Binding-site contacts:
Ligand atom N3 contacts residue PHE427 of chain 1.A at 4.2 Å.
Ligand atom N4 contacts residue HIS428 of chain 1.A at 4.0 Å.
Ligand atom C2 contacts residue HIS426 of chain 1.A at 3.2 Å.
Ligand atom C4 contacts residue PHE427 of chain 1.A at 4.0 Å (hydrophobic).
Ligand atom N3 contacts residue HIS426 of chain 1.A at 2.6 Å (h-bond).
Ligand atom O2 contacts residue HIS426 of chain 1.A at 2.9 Å (h-bond).
Ligand atom N4 contacts residue HIS426 of chain 1.A at 3.8 Å.
Ligand atom N4 contacts residue PHE427 of chain 1.A at 3.2 Å.
Ligand atom O2 contacts residue GLY425 of chain 1.A at 3.4 Å.
Ligand atom C4 contacts residue HIS426 of chain 1.A at 3.6 Å.

Sequence of chain 1.A:
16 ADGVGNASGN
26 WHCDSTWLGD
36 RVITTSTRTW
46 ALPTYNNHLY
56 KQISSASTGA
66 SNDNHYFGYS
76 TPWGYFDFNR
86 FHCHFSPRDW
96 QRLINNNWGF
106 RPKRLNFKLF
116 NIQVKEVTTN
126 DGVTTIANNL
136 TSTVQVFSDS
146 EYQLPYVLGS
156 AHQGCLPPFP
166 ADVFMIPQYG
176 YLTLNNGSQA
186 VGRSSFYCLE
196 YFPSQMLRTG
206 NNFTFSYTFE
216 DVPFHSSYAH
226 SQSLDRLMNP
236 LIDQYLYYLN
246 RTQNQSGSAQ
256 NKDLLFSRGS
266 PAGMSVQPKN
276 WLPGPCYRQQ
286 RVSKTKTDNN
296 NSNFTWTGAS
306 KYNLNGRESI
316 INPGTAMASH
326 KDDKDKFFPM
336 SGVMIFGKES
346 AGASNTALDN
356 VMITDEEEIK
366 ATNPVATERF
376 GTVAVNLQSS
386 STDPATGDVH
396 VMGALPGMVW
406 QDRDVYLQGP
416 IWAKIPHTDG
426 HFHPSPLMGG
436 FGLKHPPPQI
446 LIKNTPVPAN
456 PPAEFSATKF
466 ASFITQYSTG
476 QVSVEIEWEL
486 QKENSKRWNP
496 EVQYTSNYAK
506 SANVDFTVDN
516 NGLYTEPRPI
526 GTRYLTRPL

This small molecule binds to this protein.
Small molecule (SMILES): Nc1ccnc(=O)[nH]1